Sequence of chain 1.A:
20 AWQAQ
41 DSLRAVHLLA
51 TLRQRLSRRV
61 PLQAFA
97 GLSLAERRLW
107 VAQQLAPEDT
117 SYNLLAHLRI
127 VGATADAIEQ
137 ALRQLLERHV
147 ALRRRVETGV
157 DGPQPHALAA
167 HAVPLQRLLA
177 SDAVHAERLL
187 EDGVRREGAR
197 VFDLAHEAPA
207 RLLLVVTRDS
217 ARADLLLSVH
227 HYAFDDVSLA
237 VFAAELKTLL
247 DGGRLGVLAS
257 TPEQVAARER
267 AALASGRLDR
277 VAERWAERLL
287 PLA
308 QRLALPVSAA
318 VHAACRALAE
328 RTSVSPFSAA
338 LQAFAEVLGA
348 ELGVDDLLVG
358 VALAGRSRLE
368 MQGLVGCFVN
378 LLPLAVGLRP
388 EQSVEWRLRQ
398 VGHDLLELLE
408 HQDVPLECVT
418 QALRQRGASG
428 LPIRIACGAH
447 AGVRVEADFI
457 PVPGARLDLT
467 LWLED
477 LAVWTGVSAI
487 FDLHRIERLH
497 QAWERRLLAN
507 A

Binding-site contacts:
Ligand atom O7 contacts residue SER332 of chain 1.A at 2.6 Å (h-bond).
Ligand atom C14 contacts residue SER42 of chain 1.A at 3.9 Å.
Ligand atom O7 contacts residue SER42 of chain 1.A at 2.3 Å (h-bond).
Ligand atom C2 contacts residue HIS227 of chain 1.A at 3.6 Å.
Ligand atom C4 contacts residue LEU360 of chain 1.A at 3.5 Å (hydrophobic).
Ligand atom N1 contacts residue ASP232 of chain 1.A at 3.0 Å (salt-bridge).
Ligand atom P1 contacts residue SER42 of chain 1.A at 1.6 Å.
Ligand atom O7 contacts residue LEU402 of chain 1.A at 3.3 Å.
Ligand atom O4 contacts residue LEU406 of chain 1.A at 3.8 Å.
Ligand atom N1 contacts residue VAL376 of chain 1.A at 3.7 Å.
Ligand atom C12 contacts residue ALA436 of chain 1.A at 3.6 Å (hydrophobic).
Ligand atom N2 contacts residue LEU360 of chain 1.A at 3.8 Å.
Ligand atom C4 contacts residue VAL376 of chain 1.A at 3.4 Å (hydrophobic).
Ligand atom S1 contacts residue ASP232 of chain 1.A at 3.2 Å (salt-bridge).
Ligand atom S1 contacts residue VAL376 of chain 1.A at 3.7 Å.
Ligand atom C5 contacts residue LEU360 of chain 1.A at 3.6 Å (hydrophobic).
Ligand atom P1 contacts residue SER332 of chain 1.A at 3.8 Å.
Ligand atom N2 contacts residue ALA361 of chain 1.A at 3.6 Å.
Ligand atom O2 contacts residue ALA436 of chain 1.A at 3.2 Å (h-bond).
Ligand atom N1 contacts residue ASP231 of chain 1.A at 3.5 Å.
Ligand atom O5 contacts residue SER42 of chain 1.A at 2.6 Å (h-bond).
Ligand atom C5 contacts residue ALA359 of chain 1.A at 3.4 Å (hydrophobic).
Ligand atom O6 contacts residue SER42 of chain 1.A at 2.7 Å (h-bond).
Ligand atom N3 contacts residue ALA436 of chain 1.A at 3.4 Å (h-bond).
Ligand atom C6 contacts residue ALA359 of chain 1.A at 3.7 Å (hydrophobic).
Ligand atom O6 contacts residue SER332 of chain 1.A at 3.8 Å.
Ligand atom C14 contacts residue PHE334 of chain 1.A at 3.7 Å (hydrophobic).
Ligand atom C8 contacts residue ALA436 of chain 1.A at 3.8 Å (hydrophobic).
Ligand atom O4 contacts residue LEU43 of chain 1.A at 3.3 Å.
Ligand atom C7 contacts residue ALA436 of chain 1.A at 3.2 Å (hydrophobic).
Ligand atom C3 contacts residue VAL376 of chain 1.A at 3.6 Å (hydrophobic).
Ligand atom O2 contacts residue TRP468 of chain 1.A at 3.6 Å.
Ligand atom C5 contacts residue TRP468 of chain 1.A at 3.4 Å (hydrophobic).
Ligand atom C2 contacts residue VAL376 of chain 1.A at 3.8 Å (hydrophobic).
Ligand atom O2 contacts residue ALA359 of chain 1.A at 3.0 Å (h-bond).
Ligand atom C3 contacts residue ASP232 of chain 1.A at 3.8 Å.
Ligand atom C1 contacts residue HIS227 of chain 1.A at 3.5 Å.
Ligand atom C6 contacts residue ALA436 of chain 1.A at 3.5 Å (hydrophobic).
Ligand atom C8 contacts residue LEU43 of chain 1.A at 3.6 Å (hydrophobic).
Ligand atom O6 contacts residue ASP41 of chain 1.A at 3.5 Å.

This small molecule binds to this protein.
Small molecule (SMILES): C[C@@H](N)C(=O)SCCNC(=O)CCNC(=O)[C@@H](O)C(C)(C)COP(=O)(O)O